Sequence of chain 1.B:
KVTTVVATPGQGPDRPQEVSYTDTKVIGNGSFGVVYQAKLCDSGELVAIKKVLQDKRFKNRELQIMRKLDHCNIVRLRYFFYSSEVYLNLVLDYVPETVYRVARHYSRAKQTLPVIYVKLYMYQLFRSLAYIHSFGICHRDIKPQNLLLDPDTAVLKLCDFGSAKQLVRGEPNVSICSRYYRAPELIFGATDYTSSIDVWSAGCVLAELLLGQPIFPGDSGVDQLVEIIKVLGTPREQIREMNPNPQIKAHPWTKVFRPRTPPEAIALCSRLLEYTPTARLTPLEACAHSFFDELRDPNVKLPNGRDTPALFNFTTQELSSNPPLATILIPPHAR

A protein and the small-molecule ligand that binds it are described below.
Small molecule (SMILES): COc1ccccc1-c1c2c(nc3[nH]nc(C)c13)CC(C)(C)CC2=O

Binding-site contacts:
Ligand atom N1 contacts residue LEU192 of chain 1.B at 3.6 Å.
Ligand atom N1 contacts residue ALA87 of chain 1.B at 3.9 Å.
Ligand atom C7 contacts residue ARG145 of chain 1.B at 3.8 Å.
Ligand atom O2 contacts residue VAL74 of chain 1.B at 3.9 Å.
Ligand atom N3 contacts residue TYR138 of chain 1.B at 3.6 Å.
Ligand atom N3 contacts residue VAL139 of chain 1.B at 2.7 Å (h-bond).
Ligand atom C16 contacts residue CYS203 of chain 1.B at 3.4 Å (hydrophobic).
Ligand atom C15 contacts residue CYS203 of chain 1.B at 4.1 Å (hydrophobic).
Ligand atom N2 contacts residue TYR138 of chain 1.B at 3.5 Å.
Ligand atom C1 contacts residue VAL139 of chain 1.B at 3.9 Å (hydrophobic).
Ligand atom C12 contacts residue VAL139 of chain 1.B at 3.3 Å (hydrophobic).
Ligand atom C15 contacts residue LEU192 of chain 1.B at 3.6 Å (hydrophobic).
Ligand atom C17 contacts residue ASN190 of chain 1.B at 3.6 Å.
Ligand atom C7 contacts residue PRO140 of chain 1.B at 4.1 Å (hydrophobic).
Ligand atom N1 contacts residue VAL139 of chain 1.B at 3.9 Å.
Ligand atom N1 contacts residue ASP137 of chain 1.B at 2.9 Å (salt-bridge).
Ligand atom C2 contacts residue TYR138 of chain 1.B at 4.0 Å (hydrophobic).
Ligand atom N3 contacts residue LEU192 of chain 1.B at 4.1 Å.
Ligand atom C8 contacts residue THR142 of chain 1.B at 4.1 Å.
Ligand atom C12 contacts residue LEU192 of chain 1.B at 3.8 Å (hydrophobic).
Ligand atom C20 contacts residue VAL74 of chain 1.B at 4.0 Å (hydrophobic).
Ligand atom C11 contacts residue ASP137 of chain 1.B at 3.9 Å.
Ligand atom C5 contacts residue ILE66 of chain 1.B at 4.0 Å (hydrophobic).
Ligand atom C13 contacts residue ALA87 of chain 1.B at 3.4 Å (hydrophobic).
Ligand atom C16 contacts residue LEU192 of chain 1.B at 3.9 Å (hydrophobic).
Ligand atom C12 contacts residue TYR138 of chain 1.B at 3.8 Å (hydrophobic).
Ligand atom C4 contacts residue ILE66 of chain 1.B at 4.1 Å (hydrophobic).
Ligand atom C16 contacts residue GLN189 of chain 1.B at 3.5 Å.
Ligand atom O1 contacts residue ILE66 of chain 1.B at 4.0 Å.
Ligand atom C1 contacts residue PRO140 of chain 1.B at 3.8 Å (hydrophobic).
Ligand atom C11 contacts residue ALA87 of chain 1.B at 3.5 Å (hydrophobic).
Ligand atom N2 contacts residue ASP137 of chain 1.B at 3.7 Å.
Ligand atom C17 contacts residue GLN189 of chain 1.B at 3.9 Å.
Ligand atom C20 contacts residue LYS89 of chain 1.B at 4.0 Å.
Ligand atom C3 contacts residue ILE66 of chain 1.B at 4.0 Å (hydrophobic).
Ligand atom N2 contacts residue VAL139 of chain 1.B at 3.0 Å (h-bond).
Ligand atom C17 contacts residue CYS203 of chain 1.B at 3.5 Å (hydrophobic).
Ligand atom N1 contacts residue TYR138 of chain 1.B at 3.8 Å.
Ligand atom C2 contacts residue VAL139 of chain 1.B at 3.8 Å (hydrophobic).
Ligand atom N2 contacts residue LEU192 of chain 1.B at 3.7 Å.